This small molecule binds to this protein.
Small molecule (SMILES): CC[n+]1c(C)c(C(=O)OC(C)C)c(-c2ccccc2Cl)c(C(=O)O)c1C(=O)O

Binding-site contacts:
Ligand atom O3B contacts residue PHE196 of chain 1.A at 3.7 Å.
Ligand atom C21 contacts residue ILE68 of chain 1.A at 3.9 Å (hydrophobic).
Ligand atom O3A contacts residue PHE196 of chain 1.A at 3.8 Å.
Ligand atom C15 contacts residue GLN72 of chain 1.A at 3.4 Å.
Ligand atom CL2 contacts residue ARG242 of chain 1.A at 3.9 Å.
Ligand atom O3B contacts residue ARG309 of chain 1.A at 2.6 Å (salt-bridge).
Ligand atom C6 contacts residue VAL45 of chain 2.A at 3.4 Å (hydrophobic).
Ligand atom O4B contacts residue ARG310 of chain 1.A at 2.9 Å.
Ligand atom C8 contacts residue GLN71 of chain 1.A at 3.7 Å.
Ligand atom O4A contacts residue ARG310 of chain 1.A at 3.6 Å.
Ligand atom C5 contacts residue PHE196 of chain 1.A at 3.4 Å (hydrophobic).
Ligand atom C2 contacts residue PHE196 of chain 1.A at 3.7 Å (hydrophobic).
Ligand atom C14 contacts residue ARG310 of chain 1.A at 3.5 Å.
Ligand atom C17 contacts residue TYR75 of chain 1.A at 3.5 Å (hydrophobic).
Ligand atom C3 contacts residue PHE196 of chain 1.A at 3.6 Å (hydrophobic).
Ligand atom C3 contacts residue LYS41 of chain 2.A at 3.7 Å.
Ligand atom O8 contacts residue GLN71 of chain 1.A at 3.8 Å.
Ligand atom C13 contacts residue ARG309 of chain 1.A at 3.8 Å.
Ligand atom C20 contacts residue VAL40 of chain 2.A at 3.0 Å (hydrophobic).
Ligand atom O3A contacts residue ARG242 of chain 1.A at 3.1 Å (salt-bridge).
Ligand atom O3B contacts residue ARG242 of chain 1.A at 3.9 Å.
Ligand atom C20 contacts residue ARG193 of chain 1.A at 3.8 Å.
Ligand atom C15 contacts residue GLN71 of chain 1.A at 3.7 Å.
Ligand atom C20 contacts residue ILE68 of chain 1.A at 3.7 Å (hydrophobic).
Ligand atom C6 contacts residue PHE196 of chain 1.A at 3.7 Å (hydrophobic).
Ligand atom O3A contacts residue ARG310 of chain 1.A at 3.6 Å.
Ligand atom CL2 contacts residue ARG193 of chain 1.A at 3.2 Å.
Ligand atom C18 contacts residue GLN71 of chain 1.A at 3.8 Å.
Ligand atom O3B contacts residue ARG310 of chain 1.A at 2.6 Å (salt-bridge).
Ligand atom C4 contacts residue GLU195 of chain 1.A at 3.3 Å.
Ligand atom C21 contacts residue ARG193 of chain 1.A at 3.6 Å.
Ligand atom C13 contacts residue ARG310 of chain 1.A at 3.4 Å.
Ligand atom C3 contacts residue GLU195 of chain 1.A at 3.5 Å.
Ligand atom O4A contacts residue ARG309 of chain 1.A at 2.9 Å (salt-bridge).
Ligand atom C21 contacts residue TRP67 of chain 1.A at 3.7 Å (hydrophobic).
Ligand atom C19 contacts residue ILE68 of chain 1.A at 3.5 Å (hydrophobic).
Ligand atom CL2 contacts residue ASP227 of chain 1.A at 3.6 Å.
Ligand atom C5 contacts residue VAL45 of chain 2.A at 3.1 Å (hydrophobic).
Ligand atom C14 contacts residue ARG309 of chain 1.A at 3.9 Å.
Ligand atom C4 contacts residue PHE196 of chain 1.A at 3.6 Å (hydrophobic).

Sequence of chain 2.A:
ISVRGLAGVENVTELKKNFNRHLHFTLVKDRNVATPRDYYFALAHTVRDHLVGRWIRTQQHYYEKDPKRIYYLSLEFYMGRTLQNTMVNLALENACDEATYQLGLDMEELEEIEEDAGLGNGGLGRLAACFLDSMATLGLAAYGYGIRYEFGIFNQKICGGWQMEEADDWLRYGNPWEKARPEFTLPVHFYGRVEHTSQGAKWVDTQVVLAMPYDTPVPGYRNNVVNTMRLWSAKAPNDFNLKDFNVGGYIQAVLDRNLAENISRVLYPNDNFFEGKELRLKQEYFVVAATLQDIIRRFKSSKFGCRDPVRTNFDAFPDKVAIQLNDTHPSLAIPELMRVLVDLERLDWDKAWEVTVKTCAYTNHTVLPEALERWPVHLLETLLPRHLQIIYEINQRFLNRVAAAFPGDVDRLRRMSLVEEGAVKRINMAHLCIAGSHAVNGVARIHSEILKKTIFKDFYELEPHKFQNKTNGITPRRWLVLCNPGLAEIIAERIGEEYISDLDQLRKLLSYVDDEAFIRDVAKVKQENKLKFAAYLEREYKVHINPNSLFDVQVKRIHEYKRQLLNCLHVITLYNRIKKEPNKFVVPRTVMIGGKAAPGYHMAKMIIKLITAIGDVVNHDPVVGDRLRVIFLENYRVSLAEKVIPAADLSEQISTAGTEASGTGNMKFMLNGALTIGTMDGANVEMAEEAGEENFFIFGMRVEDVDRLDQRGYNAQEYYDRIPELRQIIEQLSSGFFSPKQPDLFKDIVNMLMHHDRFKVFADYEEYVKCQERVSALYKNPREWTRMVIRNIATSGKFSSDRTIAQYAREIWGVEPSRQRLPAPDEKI

Sequence of chain 1.A:
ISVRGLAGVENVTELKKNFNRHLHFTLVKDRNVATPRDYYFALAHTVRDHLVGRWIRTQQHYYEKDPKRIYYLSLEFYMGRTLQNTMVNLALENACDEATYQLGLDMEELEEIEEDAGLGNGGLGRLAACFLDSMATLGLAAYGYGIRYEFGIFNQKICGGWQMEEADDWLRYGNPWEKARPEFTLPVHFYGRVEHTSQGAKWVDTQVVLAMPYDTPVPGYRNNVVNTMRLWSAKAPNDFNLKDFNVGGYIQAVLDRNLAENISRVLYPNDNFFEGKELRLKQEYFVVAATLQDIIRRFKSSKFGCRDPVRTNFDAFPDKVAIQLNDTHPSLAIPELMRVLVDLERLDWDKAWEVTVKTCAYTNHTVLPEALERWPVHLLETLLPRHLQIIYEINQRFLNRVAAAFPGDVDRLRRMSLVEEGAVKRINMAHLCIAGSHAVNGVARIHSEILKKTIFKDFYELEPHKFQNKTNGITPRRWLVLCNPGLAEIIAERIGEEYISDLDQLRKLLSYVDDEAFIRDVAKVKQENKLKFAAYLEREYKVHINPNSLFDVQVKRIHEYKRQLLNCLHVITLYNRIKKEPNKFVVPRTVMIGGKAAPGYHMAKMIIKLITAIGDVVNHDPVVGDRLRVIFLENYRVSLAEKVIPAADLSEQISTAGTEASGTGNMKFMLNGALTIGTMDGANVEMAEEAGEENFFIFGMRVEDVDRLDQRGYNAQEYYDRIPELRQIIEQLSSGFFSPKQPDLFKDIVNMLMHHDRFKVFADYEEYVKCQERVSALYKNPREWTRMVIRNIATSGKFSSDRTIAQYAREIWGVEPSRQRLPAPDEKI